Binding-site contacts:
Ligand atom C7 contacts residue GLY1131 of chain 1.A at 4.5 Å.
Ligand atom C8 contacts residue ASN709 of chain 1.A at 4.2 Å.
Ligand atom O7 contacts residue ILE1130 of chain 1.A at 4.3 Å.
Ligand atom C5 contacts residue ASN709 of chain 1.A at 3.7 Å.
Ligand atom N2 contacts residue ASN709 of chain 1.A at 2.9 Å (h-bond).
Ligand atom C4 contacts residue ASN709 of chain 1.A at 4.2 Å.
Ligand atom C8 contacts residue GLY1131 of chain 1.A at 3.5 Å.
Ligand atom C1 contacts residue ASN709 of chain 1.A at 1.4 Å.
Ligand atom C2 contacts residue ASN709 of chain 1.A at 2.5 Å.
Ligand atom C7 contacts residue ASN709 of chain 1.A at 4.0 Å.
Ligand atom C3 contacts residue ASN709 of chain 1.A at 3.8 Å.
Ligand atom O5 contacts residue ASN709 of chain 1.A at 2.4 Å (h-bond).
Ligand atom O7 contacts residue GLY1131 of chain 1.A at 4.4 Å.

Sequence of chain 1.A:
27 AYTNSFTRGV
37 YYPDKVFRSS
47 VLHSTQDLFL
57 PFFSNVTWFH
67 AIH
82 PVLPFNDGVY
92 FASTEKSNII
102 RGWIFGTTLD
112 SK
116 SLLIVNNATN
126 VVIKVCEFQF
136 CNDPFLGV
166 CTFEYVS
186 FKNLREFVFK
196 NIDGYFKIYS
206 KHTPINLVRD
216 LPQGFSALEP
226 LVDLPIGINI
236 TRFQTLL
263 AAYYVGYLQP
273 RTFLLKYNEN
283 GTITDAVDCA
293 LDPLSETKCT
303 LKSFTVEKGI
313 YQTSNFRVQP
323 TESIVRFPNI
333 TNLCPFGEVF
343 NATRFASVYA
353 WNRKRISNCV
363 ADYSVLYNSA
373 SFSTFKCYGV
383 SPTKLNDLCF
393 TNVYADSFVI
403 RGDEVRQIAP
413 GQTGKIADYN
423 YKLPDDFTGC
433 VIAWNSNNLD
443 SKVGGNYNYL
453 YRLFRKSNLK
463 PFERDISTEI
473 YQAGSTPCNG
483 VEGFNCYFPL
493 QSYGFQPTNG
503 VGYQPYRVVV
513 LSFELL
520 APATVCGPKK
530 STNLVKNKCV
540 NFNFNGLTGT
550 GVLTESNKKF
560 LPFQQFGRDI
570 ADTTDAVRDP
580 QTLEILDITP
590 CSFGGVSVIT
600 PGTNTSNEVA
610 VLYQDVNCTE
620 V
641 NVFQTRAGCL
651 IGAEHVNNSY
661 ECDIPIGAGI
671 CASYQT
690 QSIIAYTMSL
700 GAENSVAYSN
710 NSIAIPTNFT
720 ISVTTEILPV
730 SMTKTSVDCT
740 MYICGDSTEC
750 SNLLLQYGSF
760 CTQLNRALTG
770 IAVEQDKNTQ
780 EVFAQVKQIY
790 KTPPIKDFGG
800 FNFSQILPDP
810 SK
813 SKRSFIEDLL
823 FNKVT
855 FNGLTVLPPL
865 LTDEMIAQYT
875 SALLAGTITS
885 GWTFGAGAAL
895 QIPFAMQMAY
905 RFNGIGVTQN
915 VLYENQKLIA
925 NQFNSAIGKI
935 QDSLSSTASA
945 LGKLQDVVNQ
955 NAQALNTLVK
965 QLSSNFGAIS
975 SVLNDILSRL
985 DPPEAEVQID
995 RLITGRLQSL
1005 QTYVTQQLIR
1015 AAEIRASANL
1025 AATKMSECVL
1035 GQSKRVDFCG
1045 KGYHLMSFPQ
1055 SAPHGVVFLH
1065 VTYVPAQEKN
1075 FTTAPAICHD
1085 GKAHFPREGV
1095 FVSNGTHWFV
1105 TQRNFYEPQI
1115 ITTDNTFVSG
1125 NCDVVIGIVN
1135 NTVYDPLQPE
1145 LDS

The small molecule below binds the protein below.
Small molecule (SMILES): CC(=O)N[C@@H]1[C@@H](O)[C@H](O)[C@@H](CO)O[C@H]1O